Binding-site contacts:
Ligand atom C4 contacts residue SO41 of chain 1.H at 3.6 Å.
Ligand atom O6 contacts residue SO41 of chain 1.H at 3.7 Å.
Ligand atom C3 contacts residue ASN274 of chain 1.A at 3.8 Å.
Ligand atom C8 contacts residue SER276 of chain 1.A at 4.0 Å.
Ligand atom C8 contacts residue SO41 of chain 1.H at 4.1 Å.
Ligand atom C8 contacts residue ASN274 of chain 1.A at 2.9 Å.
Ligand atom O4 contacts residue SO41 of chain 1.H at 4.3 Å.
Ligand atom O6 contacts residue ASN274 of chain 1.A at 3.8 Å.
Ligand atom C5 contacts residue SO41 of chain 1.H at 4.0 Å.
Ligand atom C5 contacts residue ASN274 of chain 1.A at 3.4 Å.
Ligand atom O6 contacts residue LYS273 of chain 1.A at 3.9 Å.
Ligand atom C6 contacts residue ASN274 of chain 1.A at 4.2 Å.
Ligand atom N2 contacts residue ASN274 of chain 1.A at 3.4 Å (h-bond).
Ligand atom C6 contacts residue SO41 of chain 1.H at 3.7 Å.
Ligand atom C1 contacts residue ASN274 of chain 1.A at 1.4 Å.
Ligand atom C2 contacts residue SO41 of chain 1.H at 4.2 Å.
Ligand atom C7 contacts residue ASN274 of chain 1.A at 3.8 Å.
Ligand atom C2 contacts residue ASN274 of chain 1.A at 2.6 Å.
Ligand atom O5 contacts residue ASN274 of chain 1.A at 2.0 Å (h-bond).
Ligand atom C4 contacts residue ASN274 of chain 1.A at 4.0 Å.
Ligand atom O5 contacts residue SO41 of chain 1.H at 4.0 Å.

A protein and the small-molecule ligand that binds it are described below.
Small molecule (SMILES): CC(=O)N[C@@H]1[C@@H](O)[C@H](O)[C@@H](CO)O[C@H]1O

Sequence of chain 1.A:
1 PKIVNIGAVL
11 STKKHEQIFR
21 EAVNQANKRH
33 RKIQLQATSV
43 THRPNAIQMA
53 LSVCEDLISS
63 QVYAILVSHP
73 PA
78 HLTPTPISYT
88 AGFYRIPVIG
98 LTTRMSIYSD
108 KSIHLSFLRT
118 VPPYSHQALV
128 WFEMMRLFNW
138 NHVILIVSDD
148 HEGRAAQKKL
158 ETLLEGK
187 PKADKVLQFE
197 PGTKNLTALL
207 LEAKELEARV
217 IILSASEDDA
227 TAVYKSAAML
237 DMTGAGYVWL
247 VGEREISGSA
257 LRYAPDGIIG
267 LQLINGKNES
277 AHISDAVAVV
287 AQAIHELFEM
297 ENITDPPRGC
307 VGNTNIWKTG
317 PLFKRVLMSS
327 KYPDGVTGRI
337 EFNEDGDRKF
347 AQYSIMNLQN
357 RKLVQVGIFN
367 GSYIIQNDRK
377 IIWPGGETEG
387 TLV